The small molecule below binds the protein below.
Small molecule (SMILES): CC(C)CN(C1([C@@H](O)[C@H](Cc2ccccc2)NC(=O)O[C@H]2CO[C@H]3OCC[C@H]32)CC1)S(=O)(=O)c1ccc(N)cc1

Sequence of chain 1.B:
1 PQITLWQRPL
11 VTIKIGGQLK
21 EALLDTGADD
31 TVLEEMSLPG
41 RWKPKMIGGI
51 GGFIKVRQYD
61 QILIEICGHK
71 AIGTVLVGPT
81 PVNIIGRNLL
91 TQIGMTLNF

Sequence of chain 1.A:
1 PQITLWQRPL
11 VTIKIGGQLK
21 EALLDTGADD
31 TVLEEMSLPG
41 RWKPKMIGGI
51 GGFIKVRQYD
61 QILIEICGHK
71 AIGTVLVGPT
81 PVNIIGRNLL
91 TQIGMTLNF

Binding-site contacts:
Ligand atom C23 contacts residue VAL82 of chain 1.A at 3.7 Å (hydrophobic).
Ligand atom C39 contacts residue GLY27 of chain 1.B at 3.7 Å.
Ligand atom N01 contacts residue GLY27 of chain 1.B at 3.2 Å (h-bond).
Ligand atom C05 contacts residue GLY27 of chain 1.B at 3.8 Å.
Ligand atom C34 contacts residue ASP30 of chain 1.B at 3.7 Å.
Ligand atom O13 contacts residue ILE84 of chain 1.A at 3.5 Å.
Ligand atom C04 contacts residue ASP25 of chain 1.A at 3.7 Å.
Ligand atom N26 contacts residue ASP30 of chain 1.A at 3.0 Å (salt-bridge).
Ligand atom O27 contacts residue GLY27 of chain 1.B at 3.5 Å.
Ligand atom C19 contacts residue GLY48 of chain 1.A at 3.2 Å.
Ligand atom O35 contacts residue ASP30 of chain 1.B at 3.0 Å (salt-bridge).
Ligand atom C37 contacts residue GLY48 of chain 1.B at 3.7 Å.
Ligand atom C18 contacts residue GLY48 of chain 1.A at 3.5 Å.
Ligand atom C21 contacts residue GLY27 of chain 1.B at 3.5 Å.
Ligand atom O35 contacts residue ALA28 of chain 1.B at 3.7 Å.
Ligand atom C23 contacts residue GLY48 of chain 1.B at 3.7 Å.
Ligand atom O27 contacts residue ASP25 of chain 1.A at 2.6 Å (salt-bridge).
Ligand atom C28 contacts residue ALA28 of chain 1.A at 3.4 Å (hydrophobic).
Ligand atom C36 contacts residue ASP29 of chain 1.B at 3.6 Å.
Ligand atom C03 contacts residue ASP25 of chain 1.B at 3.4 Å.
Ligand atom C21 contacts residue VAL82 of chain 1.A at 3.6 Å (hydrophobic).
Ligand atom C29 contacts residue ALA28 of chain 1.A at 3.3 Å (hydrophobic).
Ligand atom C14 contacts residue ILE84 of chain 1.B at 3.7 Å (hydrophobic).
Ligand atom C40 contacts residue GLY48 of chain 1.B at 3.1 Å.
Ligand atom C24 contacts residue GLY49 of chain 1.B at 3.5 Å.
Ligand atom O38 contacts residue ASP29 of chain 1.B at 3.0 Å (salt-bridge).
Ligand atom C24 contacts residue ILE50 of chain 1.B at 3.6 Å (hydrophobic).
Ligand atom C05 contacts residue ASP25 of chain 1.A at 3.4 Å.
Ligand atom N26 contacts residue ILE47 of chain 1.A at 3.5 Å.
Ligand atom C03 contacts residue ASP25 of chain 1.A at 3.5 Å.
Ligand atom O27 contacts residue ASP25 of chain 1.B at 2.5 Å (salt-bridge).
Ligand atom C29 contacts residue ASP25 of chain 1.A at 3.6 Å.
Ligand atom C28 contacts residue ASP25 of chain 1.A at 3.0 Å.
Ligand atom O31 contacts residue ALA28 of chain 1.B at 3.5 Å.
Ligand atom C22 contacts residue VAL82 of chain 1.A at 3.4 Å (hydrophobic).
Ligand atom O12 contacts residue GLY49 of chain 1.A at 3.3 Å.
Ligand atom O35 contacts residue ASP29 of chain 1.B at 3.1 Å (salt-bridge).
Ligand atom C29 contacts residue GLY27 of chain 1.A at 3.1 Å.
Ligand atom O13 contacts residue ILE50 of chain 1.B at 3.5 Å.
Ligand atom O12 contacts residue ILE50 of chain 1.B at 3.1 Å.